This protein binds this small molecule.
Small molecule (SMILES): CC[C@@H](CS(=O)(=O)C(C)(C)C)N1C(=O)[C@H](CC(=O)O)O[C@H](c2cccc(Cl)c2)[C@H]1c1ccc(Cl)cc1

Binding-site contacts:
Ligand atom CL2 contacts residue HIS80 of chain 1.C at 3.3 Å.
Ligand atom C14 contacts residue TYR84 of chain 1.C at 3.9 Å (hydrophobic).
Ligand atom C3 contacts residue VAL77 of chain 1.C at 3.6 Å (hydrophobic).
Ligand atom C21 contacts residue ILE45 of chain 1.C at 3.7 Å (hydrophobic).
Ligand atom C12 contacts residue HIS80 of chain 1.C at 4.1 Å.
Ligand atom C14 contacts residue HIS80 of chain 1.C at 4.1 Å.
Ligand atom C21 contacts residue MET46 of chain 1.C at 4.0 Å (hydrophobic).
Ligand atom C2 contacts residue HIS80 of chain 1.C at 3.8 Å.
Ligand atom O1 contacts residue VAL77 of chain 1.C at 4.1 Å.
Ligand atom C15 contacts residue LEU38 of chain 1.C at 3.8 Å (hydrophobic).
Ligand atom C8 contacts residue ILE83 of chain 1.C at 3.8 Å (hydrophobic).
Ligand atom O3 contacts residue HIS80 of chain 1.C at 4.0 Å.
Ligand atom O3 contacts residue VAL77 of chain 1.C at 4.0 Å.
Ligand atom C19 contacts residue TYR51 of chain 1.C at 4.1 Å (hydrophobic).
Ligand atom C10 contacts residue LEU38 of chain 1.C at 3.6 Å (hydrophobic).
Ligand atom O4 contacts residue HIS80 of chain 1.C at 3.2 Å (h-bond).
Ligand atom CL2 contacts residue ILE83 of chain 1.C at 3.4 Å.
Ligand atom C14 contacts residue LEU38 of chain 1.C at 3.7 Å (hydrophobic).
Ligand atom CL2 contacts residue TYR84 of chain 1.C at 3.5 Å.
Ligand atom C8 contacts residue PHE75 of chain 1.C at 4.0 Å (hydrophobic).
Ligand atom C7 contacts residue ILE83 of chain 1.C at 4.0 Å (hydrophobic).
Ligand atom O1 contacts residue HIS80 of chain 1.C at 3.6 Å.
Ligand atom CL2 contacts residue LEU38 of chain 1.C at 4.0 Å.
Ligand atom CL1 contacts residue LEU41 of chain 1.C at 3.7 Å.
Ligand atom CL1 contacts residue ILE45 of chain 1.C at 3.6 Å.
Ligand atom C16 contacts residue HIS80 of chain 1.C at 3.6 Å.
Ligand atom C4 contacts residue VAL77 of chain 1.C at 3.9 Å (hydrophobic).
Ligand atom C2 contacts residue VAL77 of chain 1.C at 3.8 Å (hydrophobic).
Ligand atom C3 contacts residue HIS80 of chain 1.C at 4.0 Å.
Ligand atom C23 contacts residue HIS80 of chain 1.C at 3.6 Å.
Ligand atom C9 contacts residue ILE45 of chain 1.C at 4.0 Å (hydrophobic).
Ligand atom O2 contacts residue VAL77 of chain 1.C at 4.0 Å.
Ligand atom C10 contacts residue GLY42 of chain 1.C at 3.9 Å.
Ligand atom CL1 contacts residue PHE70 of chain 1.C at 4.0 Å.
Ligand atom O3 contacts residue LYS78 of chain 1.C at 4.0 Å.
Ligand atom C13 contacts residue LEU38 of chain 1.C at 4.1 Å (hydrophobic).
Ligand atom C11 contacts residue LEU38 of chain 1.C at 3.9 Å (hydrophobic).
Ligand atom C15 contacts residue HIS80 of chain 1.C at 3.8 Å.
Ligand atom C6 contacts residue HIS80 of chain 1.C at 3.7 Å.
Ligand atom C19 contacts residue VAL77 of chain 1.C at 3.6 Å (hydrophobic).

Sequence of chain 1.C:
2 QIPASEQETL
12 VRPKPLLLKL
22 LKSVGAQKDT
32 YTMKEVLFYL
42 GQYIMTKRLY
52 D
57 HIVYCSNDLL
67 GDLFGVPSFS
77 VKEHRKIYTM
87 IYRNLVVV